Sequence of chain 5.A:
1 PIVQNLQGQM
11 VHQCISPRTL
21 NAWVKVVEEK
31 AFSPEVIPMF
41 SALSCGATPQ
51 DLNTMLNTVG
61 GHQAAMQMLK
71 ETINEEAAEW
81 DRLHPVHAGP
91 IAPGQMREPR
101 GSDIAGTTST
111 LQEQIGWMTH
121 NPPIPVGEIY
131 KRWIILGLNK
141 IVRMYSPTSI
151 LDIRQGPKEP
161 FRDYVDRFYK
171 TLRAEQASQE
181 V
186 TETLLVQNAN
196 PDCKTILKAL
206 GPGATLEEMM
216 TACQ

Sequence of chain 1.A:
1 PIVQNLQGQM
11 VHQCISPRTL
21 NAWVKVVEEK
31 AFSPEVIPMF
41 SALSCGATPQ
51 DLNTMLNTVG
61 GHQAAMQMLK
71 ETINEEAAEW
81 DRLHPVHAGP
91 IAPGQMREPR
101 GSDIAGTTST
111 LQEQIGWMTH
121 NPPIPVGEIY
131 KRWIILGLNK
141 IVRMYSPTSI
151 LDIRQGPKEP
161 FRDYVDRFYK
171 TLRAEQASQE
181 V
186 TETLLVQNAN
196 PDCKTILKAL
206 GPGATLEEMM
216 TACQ

The small molecule below binds the protein below.
Small molecule (SMILES): Cc1[nH]c2ccccc2c1CC(=O)N[C@@H](Cc1ccccc1)C(=O)N(C)c1ccccc1

Binding-site contacts:
Ligand atom C21 contacts residue TYR130 of chain 5.A at 3.5 Å (hydrophobic).
Ligand atom C16 contacts residue ASN53 of chain 5.A at 3.7 Å.
Ligand atom C8 contacts residue ASN57 of chain 5.A at 3.4 Å.
Ligand atom C22 contacts residue THR107 of chain 5.A at 3.7 Å.
Ligand atom N3 contacts residue GLN63 of chain 5.A at 2.9 Å (h-bond).
Ligand atom C31 contacts residue SER178 of chain 1.A at 3.7 Å.
Ligand atom C1 contacts residue LYS70 of chain 5.A at 3.4 Å.
Ligand atom C31 contacts residue LYS70 of chain 5.A at 3.5 Å.
Ligand atom C32 contacts residue ARG173 of chain 1.A at 3.6 Å.
Ligand atom C2 contacts residue LYS70 of chain 5.A at 3.8 Å.
Ligand atom C25 contacts residue ASN57 of chain 5.A at 3.6 Å.
Ligand atom C28 contacts residue ARG173 of chain 1.A at 3.5 Å.
Ligand atom C22 contacts residue ALA105 of chain 5.A at 3.8 Å (hydrophobic).
Ligand atom C8 contacts residue LEU56 of chain 5.A at 3.6 Å (hydrophobic).
Ligand atom C6 contacts residue ASN53 of chain 5.A at 3.5 Å.
Ligand atom C23 contacts residue ASN57 of chain 5.A at 3.5 Å.
Ligand atom C25 contacts residue SER178 of chain 1.A at 3.6 Å.
Ligand atom C18 contacts residue THR107 of chain 5.A at 3.8 Å.
Ligand atom N4 contacts residue ASN57 of chain 5.A at 2.6 Å (h-bond).
Ligand atom C27 contacts residue ARG173 of chain 1.A at 3.6 Å.
Ligand atom C26 contacts residue LYS70 of chain 5.A at 3.2 Å.
Ligand atom N3 contacts residue ARG173 of chain 1.A at 3.7 Å.
Ligand atom C29 contacts residue ARG173 of chain 1.A at 3.8 Å.
Ligand atom C32 contacts residue GLN63 of chain 5.A at 3.4 Å.
Ligand atom C5 contacts residue ASN57 of chain 5.A at 3.5 Å.
Ligand atom C23 contacts residue LYS70 of chain 5.A at 3.6 Å.
Ligand atom O24 contacts residue LYS70 of chain 5.A at 2.9 Å (salt-bridge).
Ligand atom C22 contacts residue TYR130 of chain 5.A at 3.4 Å (hydrophobic).
Ligand atom C27 contacts residue LYS70 of chain 5.A at 3.5 Å.
Ligand atom C10 contacts residue MET66 of chain 5.A at 3.5 Å (hydrophobic).
Ligand atom C11 contacts residue LYS70 of chain 5.A at 3.4 Å.
Ligand atom C2 contacts residue GLN63 of chain 5.A at 3.8 Å.
Ligand atom C30 contacts residue GLN176 of chain 1.A at 3.8 Å.
Ligand atom C22 contacts residue ASN53 of chain 5.A at 3.5 Å.
Ligand atom C6 contacts residue ASN57 of chain 5.A at 3.5 Å.
Ligand atom O24 contacts residue GLU180 of chain 1.A at 3.7 Å.
Ligand atom C2 contacts residue ARG173 of chain 1.A at 3.7 Å.
Ligand atom C17 contacts residue THR107 of chain 5.A at 3.6 Å.
Ligand atom O14 contacts residue ASN57 of chain 5.A at 3.1 Å (h-bond).
Ligand atom C16 contacts residue THR107 of chain 5.A at 3.7 Å.